Binding-site contacts:
Ligand atom O7 contacts residue ASN154 of chain 1.B at 3.0 Å (h-bond).
Ligand atom C8 contacts residue SER151 of chain 1.B at 3.8 Å.
Ligand atom C7 contacts residue GLY150 of chain 1.B at 4.3 Å.
Ligand atom C8 contacts residue GLY150 of chain 1.B at 4.2 Å.
Ligand atom N2 contacts residue ASN154 of chain 1.B at 3.1 Å (h-bond).
Ligand atom C7 contacts residue SER151 of chain 1.B at 4.2 Å.
Ligand atom C3 contacts residue ASN154 of chain 1.B at 3.9 Å.
Ligand atom C7 contacts residue ASN154 of chain 1.B at 3.3 Å.
Ligand atom O7 contacts residue THR156 of chain 1.B at 3.9 Å.
Ligand atom C8 contacts residue ALA147 of chain 1.B at 3.4 Å (hydrophobic).
Ligand atom C1 contacts residue ASN154 of chain 1.B at 1.5 Å.
Ligand atom C2 contacts residue ASN154 of chain 1.B at 2.5 Å.
Ligand atom C1 contacts residue GLY150 of chain 1.B at 3.9 Å.
Ligand atom N2 contacts residue GLY150 of chain 1.B at 4.2 Å.
Ligand atom O5 contacts residue ASN154 of chain 1.B at 2.4 Å (h-bond).
Ligand atom C5 contacts residue ASN154 of chain 1.B at 3.7 Å.
Ligand atom C4 contacts residue ASN154 of chain 1.B at 4.3 Å.

This small molecule binds to this protein.
Small molecule (SMILES): CC(=O)N[C@@H]1[C@@H](O)[C@H](O)[C@@H](CO)O[C@H]1O

Sequence of chain 1.B:
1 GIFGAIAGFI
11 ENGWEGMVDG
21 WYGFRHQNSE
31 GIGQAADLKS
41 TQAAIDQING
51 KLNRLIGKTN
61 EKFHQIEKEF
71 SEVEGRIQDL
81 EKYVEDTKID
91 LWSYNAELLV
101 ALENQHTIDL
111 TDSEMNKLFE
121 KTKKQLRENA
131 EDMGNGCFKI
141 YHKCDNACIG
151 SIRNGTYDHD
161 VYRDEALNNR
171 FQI